A protein and the small-molecule ligand that binds it are described below.
Small molecule (SMILES): CC(=O)N[C@H]1[C@H](O[C@H]2[C@H](O)[C@@H](NC(C)=O)CO[C@@H]2CO)O[C@H](CO)[C@@H](O)[C@@H]1O

Sequence of chain 1.A:
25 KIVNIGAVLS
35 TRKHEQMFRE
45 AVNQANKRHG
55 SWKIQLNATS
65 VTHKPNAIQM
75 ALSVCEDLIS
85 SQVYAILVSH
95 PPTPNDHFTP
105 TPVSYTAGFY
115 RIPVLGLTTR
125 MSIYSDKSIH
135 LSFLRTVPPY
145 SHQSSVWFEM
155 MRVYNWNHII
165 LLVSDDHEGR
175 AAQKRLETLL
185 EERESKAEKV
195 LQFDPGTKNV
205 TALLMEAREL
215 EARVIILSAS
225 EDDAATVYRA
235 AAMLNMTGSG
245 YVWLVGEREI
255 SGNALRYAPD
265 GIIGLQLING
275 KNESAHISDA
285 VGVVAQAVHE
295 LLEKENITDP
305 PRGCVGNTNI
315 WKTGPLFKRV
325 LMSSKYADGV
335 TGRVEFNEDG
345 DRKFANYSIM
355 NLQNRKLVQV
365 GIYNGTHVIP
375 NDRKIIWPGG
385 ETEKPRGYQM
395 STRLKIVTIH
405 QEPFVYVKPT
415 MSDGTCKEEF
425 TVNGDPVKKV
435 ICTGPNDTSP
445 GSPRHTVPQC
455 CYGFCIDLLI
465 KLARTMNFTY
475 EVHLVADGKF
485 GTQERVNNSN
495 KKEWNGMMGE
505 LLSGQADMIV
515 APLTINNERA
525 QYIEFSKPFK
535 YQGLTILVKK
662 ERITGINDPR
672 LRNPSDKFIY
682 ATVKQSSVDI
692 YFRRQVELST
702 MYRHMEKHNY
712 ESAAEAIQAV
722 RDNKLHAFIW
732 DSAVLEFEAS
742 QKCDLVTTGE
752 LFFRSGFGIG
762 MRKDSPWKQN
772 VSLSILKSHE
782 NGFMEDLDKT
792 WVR

Binding-site contacts:
Ligand atom C8 contacts residue ILE26 of chain 1.A at 3.6 Å (hydrophobic).
Ligand atom C5 contacts residue ALA62 of chain 1.A at 4.3 Å (hydrophobic).
Ligand atom O5 contacts residue ASN61 of chain 1.A at 2.4 Å (h-bond).
Ligand atom C1 contacts residue ASN61 of chain 1.A at 1.5 Å.
Ligand atom C8 contacts residue ASN61 of chain 1.A at 4.5 Å.
Ligand atom C6 contacts residue ALA62 of chain 1.A at 3.6 Å (hydrophobic).
Ligand atom O6 contacts residue ALA62 of chain 1.A at 3.2 Å (h-bond).
Ligand atom O6 contacts residue ASN61 of chain 1.A at 4.5 Å.
Ligand atom O7 contacts residue ASN61 of chain 1.A at 3.4 Å (h-bond).
Ligand atom C4 contacts residue ASN61 of chain 1.A at 4.2 Å.
Ligand atom C6 contacts residue THR63 of chain 1.A at 4.0 Å.
Ligand atom O7 contacts residue ASN28 of chain 1.A at 4.0 Å.
Ligand atom C3 contacts residue ASN61 of chain 1.A at 3.8 Å.
Ligand atom C5 contacts residue ASN61 of chain 1.A at 3.7 Å.
Ligand atom O5 contacts residue ASN28 of chain 1.A at 4.5 Å.
Ligand atom N2 contacts residue ASN61 of chain 1.A at 2.9 Å (h-bond).
Ligand atom O5 contacts residue ALA62 of chain 1.A at 3.8 Å.
Ligand atom C7 contacts residue ILE26 of chain 1.A at 4.1 Å (hydrophobic).
Ligand atom C7 contacts residue ASN61 of chain 1.A at 3.4 Å.
Ligand atom C2 contacts residue ASN61 of chain 1.A at 2.5 Å.